Binding-site contacts:
Ligand atom C1 contacts residue THR313 of chain 1.C at 3.9 Å.
Ligand atom C5 contacts residue ASN32 of chain 1.C at 3.7 Å.
Ligand atom C7 contacts residue ASN32 of chain 1.C at 3.6 Å.
Ligand atom C8 contacts residue THR34 of chain 1.C at 4.1 Å.
Ligand atom O5 contacts residue ASN32 of chain 1.C at 2.4 Å (h-bond).
Ligand atom N2 contacts residue ASN32 of chain 1.C at 3.1 Å (h-bond).
Ligand atom O6 contacts residue THR313 of chain 1.C at 3.9 Å.
Ligand atom C4 contacts residue ASN32 of chain 1.C at 4.3 Å.
Ligand atom O7 contacts residue ASN32 of chain 1.C at 3.7 Å.
Ligand atom C1 contacts residue ASN32 of chain 1.C at 1.5 Å.
Ligand atom O5 contacts residue THR313 of chain 1.C at 3.5 Å (h-bond).
Ligand atom O6 contacts residue THR34 of chain 1.C at 4.3 Å.
Ligand atom C2 contacts residue ASN32 of chain 1.C at 2.6 Å.
Ligand atom O6 contacts residue LEU52 of chain 1.D at 3.9 Å.
Ligand atom C3 contacts residue ASN32 of chain 1.C at 4.0 Å.
Ligand atom C6 contacts residue THR34 of chain 1.C at 3.9 Å.

A small-molecule ligand and the protein it binds are described below.
Small molecule (SMILES): CC(=O)N[C@H]1[C@H](O[C@H]2[C@H](O)[C@@H](NC(C)=O)CO[C@@H]2CO)O[C@H](CO)[C@@H](O[C@@H]2O[C@H](CO)[C@@H](O)[C@H](O)[C@@H]2O)[C@@H]1O

Sequence of chain 1.C:
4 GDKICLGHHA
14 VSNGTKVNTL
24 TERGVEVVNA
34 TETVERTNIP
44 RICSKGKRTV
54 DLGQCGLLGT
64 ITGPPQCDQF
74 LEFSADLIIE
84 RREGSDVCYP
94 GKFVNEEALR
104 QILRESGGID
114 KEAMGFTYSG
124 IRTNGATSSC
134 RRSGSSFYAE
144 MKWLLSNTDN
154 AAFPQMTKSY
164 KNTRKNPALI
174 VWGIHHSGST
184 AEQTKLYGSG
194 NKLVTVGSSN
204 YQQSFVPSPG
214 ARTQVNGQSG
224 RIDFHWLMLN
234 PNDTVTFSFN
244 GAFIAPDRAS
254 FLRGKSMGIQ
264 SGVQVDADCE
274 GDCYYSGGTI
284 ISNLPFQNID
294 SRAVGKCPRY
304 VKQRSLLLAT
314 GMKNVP

Sequence of chain 1.D:
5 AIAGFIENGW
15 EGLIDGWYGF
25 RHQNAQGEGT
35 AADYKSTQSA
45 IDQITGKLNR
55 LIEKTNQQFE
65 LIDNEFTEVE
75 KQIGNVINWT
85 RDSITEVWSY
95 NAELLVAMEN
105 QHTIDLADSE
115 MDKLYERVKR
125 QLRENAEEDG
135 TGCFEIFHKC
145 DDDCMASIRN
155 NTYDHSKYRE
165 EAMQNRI